Binding-site contacts:
Ligand atom O7 contacts residue ASN36 of chain 1.A at 3.4 Å (h-bond).
Ligand atom N2 contacts residue ASN36 of chain 1.A at 2.9 Å (h-bond).
Ligand atom C3 contacts residue GLU35 of chain 1.A at 4.2 Å.
Ligand atom O5 contacts residue PRO8 of chain 1.A at 4.5 Å.
Ligand atom C2 contacts residue GLU35 of chain 1.A at 3.9 Å.
Ligand atom C5 contacts residue TYR23 of chain 1.A at 3.6 Å (hydrophobic).
Ligand atom O5 contacts residue ASN36 of chain 1.A at 2.4 Å (h-bond).
Ligand atom C7 contacts residue GLU35 of chain 1.A at 3.7 Å.
Ligand atom C1 contacts residue GLU35 of chain 1.A at 4.2 Å.
Ligand atom C1 contacts residue TYR23 of chain 1.A at 3.4 Å (hydrophobic).
Ligand atom C7 contacts residue ASN36 of chain 1.A at 3.4 Å.
Ligand atom O6 contacts residue TYR23 of chain 1.A at 4.2 Å.
Ligand atom C1 contacts residue ASN36 of chain 1.A at 1.4 Å.
Ligand atom O6 contacts residue SER6 of chain 1.A at 3.8 Å.
Ligand atom N2 contacts residue GLU35 of chain 1.A at 3.0 Å (salt-bridge).
Ligand atom C8 contacts residue GLU35 of chain 1.A at 3.5 Å.
Ligand atom C2 contacts residue ASN36 of chain 1.A at 2.5 Å.
Ligand atom C5 contacts residue ASN36 of chain 1.A at 3.7 Å.
Ligand atom C3 contacts residue ASN36 of chain 1.A at 3.8 Å.
Ligand atom O6 contacts residue PRO8 of chain 1.A at 3.6 Å.
Ligand atom C6 contacts residue TYR23 of chain 1.A at 4.3 Å (hydrophobic).
Ligand atom C4 contacts residue ASN36 of chain 1.A at 4.2 Å.
Ligand atom O5 contacts residue TYR23 of chain 1.A at 3.4 Å (h-bond).

This protein binds this small molecule.
Small molecule (SMILES): CC(=O)N[C@@H]1[C@@H](O)[C@H](O)[C@@H](CO)O[C@H]1O

Sequence of chain 1.A:
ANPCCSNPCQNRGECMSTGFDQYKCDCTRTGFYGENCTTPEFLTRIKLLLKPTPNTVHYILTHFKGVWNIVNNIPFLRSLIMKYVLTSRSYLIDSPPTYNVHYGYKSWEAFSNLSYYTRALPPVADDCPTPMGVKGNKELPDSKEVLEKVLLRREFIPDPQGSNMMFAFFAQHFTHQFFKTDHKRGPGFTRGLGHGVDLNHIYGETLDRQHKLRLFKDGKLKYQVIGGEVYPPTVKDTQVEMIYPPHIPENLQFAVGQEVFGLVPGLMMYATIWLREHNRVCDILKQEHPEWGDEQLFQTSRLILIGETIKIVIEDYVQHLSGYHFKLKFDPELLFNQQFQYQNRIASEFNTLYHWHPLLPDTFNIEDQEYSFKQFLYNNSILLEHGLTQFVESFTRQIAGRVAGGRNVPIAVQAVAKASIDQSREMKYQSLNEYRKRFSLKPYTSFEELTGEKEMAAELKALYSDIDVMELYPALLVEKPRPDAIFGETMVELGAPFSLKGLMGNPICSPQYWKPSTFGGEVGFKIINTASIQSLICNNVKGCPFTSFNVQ